A small-molecule ligand and the protein it binds are described below.
Small molecule (SMILES): COc1cccc(Nc2cc(-c3ccccc3)nc3c2C(=O)NCC3)c1

Binding-site contacts:
Ligand atom C19 contacts residue LEU233 of chain 1.A at 4.0 Å (hydrophobic).
Ligand atom C15 contacts residue EDO1 of chain 1.M at 3.7 Å.
Ligand atom C5 contacts residue ASN235 of chain 1.A at 3.6 Å.
Ligand atom C12 contacts residue GLN283 of chain 1.A at 3.3 Å.
Ligand atom C3 contacts residue ASN235 of chain 1.A at 3.7 Å.
Ligand atom C16 contacts residue PHE286 of chain 1.A at 3.9 Å (hydrophobic).
Ligand atom C1 contacts residue PHE286 of chain 1.A at 3.6 Å (hydrophobic).
Ligand atom C3 contacts residue TRP246 of chain 1.A at 3.8 Å (hydrophobic).
Ligand atom N10 contacts residue ILE250 of chain 1.A at 3.8 Å.
Ligand atom C26 contacts residue THR185 of chain 1.A at 3.6 Å.
Ligand atom O24 contacts residue TYR73 of chain 1.A at 3.2 Å (h-bond).
Ligand atom C21 contacts residue EDO1 of chain 1.L at 3.5 Å.
Ligand atom O24 contacts residue ASN235 of chain 1.A at 3.7 Å.
Ligand atom C8 contacts residue PHE286 of chain 1.A at 3.8 Å (hydrophobic).
Ligand atom C22 contacts residue EDO1 of chain 1.L at 3.6 Å.
Ligand atom C9 contacts residue PHE286 of chain 1.A at 3.8 Å (hydrophobic).
Ligand atom C23 contacts residue PHE254 of chain 1.A at 3.8 Å (hydrophobic).
Ligand atom C22 contacts residue PHE254 of chain 1.A at 3.9 Å (hydrophobic).
Ligand atom C22 contacts residue EDO1 of chain 1.O at 4.0 Å.
Ligand atom C1 contacts residue ILE250 of chain 1.A at 3.8 Å (hydrophobic).
Ligand atom C3 contacts residue ILE250 of chain 1.A at 4.0 Å (hydrophobic).
Ligand atom C13 contacts residue SER282 of chain 1.A at 3.8 Å.
Ligand atom N10 contacts residue PHE286 of chain 1.A at 3.7 Å.
Ligand atom C7 contacts residue PHE286 of chain 1.A at 3.7 Å (hydrophobic).
Ligand atom C23 contacts residue ILE250 of chain 1.A at 3.9 Å (hydrophobic).
Ligand atom C5 contacts residue TYR73 of chain 1.A at 3.5 Å (hydrophobic).
Ligand atom C15 contacts residue EDO1 of chain 1.O at 3.7 Å.
Ligand atom C14 contacts residue EDO1 of chain 1.M at 3.9 Å.
Ligand atom N4 contacts residue TYR73 of chain 1.A at 3.5 Å (h-bond).
Ligand atom C6 contacts residue PHE286 of chain 1.A at 3.6 Å (hydrophobic).
Ligand atom C3 contacts residue THR247 of chain 1.A at 3.7 Å.
Ligand atom C16 contacts residue EDO1 of chain 1.O at 3.6 Å.
Ligand atom O25 contacts residue MET187 of chain 1.A at 3.5 Å.
Ligand atom C2 contacts residue THR247 of chain 1.A at 3.6 Å.
Ligand atom C26 contacts residue MET187 of chain 1.A at 3.9 Å (hydrophobic).
Ligand atom C1 contacts residue GLN283 of chain 1.A at 3.8 Å.
Ligand atom C26 contacts residue ASP232 of chain 1.A at 3.2 Å.
Ligand atom N10 contacts residue GLN283 of chain 1.A at 3.1 Å (h-bond).
Ligand atom N4 contacts residue ASN235 of chain 1.A at 2.8 Å (h-bond).
Ligand atom C2 contacts residue GLN283 of chain 1.A at 3.4 Å.

Sequence of chain 1.A:
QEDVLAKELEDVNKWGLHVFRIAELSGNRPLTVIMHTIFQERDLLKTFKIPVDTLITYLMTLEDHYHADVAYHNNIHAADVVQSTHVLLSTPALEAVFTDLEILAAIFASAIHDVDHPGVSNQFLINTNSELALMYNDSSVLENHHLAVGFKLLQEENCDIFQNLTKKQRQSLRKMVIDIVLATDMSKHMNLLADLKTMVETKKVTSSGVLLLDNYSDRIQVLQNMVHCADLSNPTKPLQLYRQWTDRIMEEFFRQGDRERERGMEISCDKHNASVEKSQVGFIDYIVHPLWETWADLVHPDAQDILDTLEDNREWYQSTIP